The protein below binds the small molecule below.
Small molecule (SMILES): CC(=O)N[C@H]1[C@H](O[C@H]2[C@H](O)[C@@H](NC(C)=O)CO[C@@H]2CO)O[C@H](CO)[C@@H](O)[C@@H]1O

Binding-site contacts:
Ligand atom C8 contacts residue ASN280 of chain 1.A at 3.2 Å.
Ligand atom C8 contacts residue ASN291 of chain 1.A at 4.4 Å.
Ligand atom C5 contacts residue ASN291 of chain 1.A at 3.6 Å.
Ligand atom O7 contacts residue ASN291 of chain 1.A at 3.3 Å (h-bond).
Ligand atom C4 contacts residue ASN291 of chain 1.A at 4.2 Å.
Ligand atom N2 contacts residue ASN291 of chain 1.A at 2.8 Å (h-bond).
Ligand atom C7 contacts residue ASN291 of chain 1.A at 3.3 Å.
Ligand atom O5 contacts residue ASN291 of chain 1.A at 2.4 Å (h-bond).
Ligand atom C1 contacts residue ASN291 of chain 1.A at 1.4 Å.
Ligand atom C2 contacts residue ASN291 of chain 1.A at 2.4 Å.
Ligand atom C3 contacts residue ASN291 of chain 1.A at 3.7 Å.

Sequence of chain 1.A:
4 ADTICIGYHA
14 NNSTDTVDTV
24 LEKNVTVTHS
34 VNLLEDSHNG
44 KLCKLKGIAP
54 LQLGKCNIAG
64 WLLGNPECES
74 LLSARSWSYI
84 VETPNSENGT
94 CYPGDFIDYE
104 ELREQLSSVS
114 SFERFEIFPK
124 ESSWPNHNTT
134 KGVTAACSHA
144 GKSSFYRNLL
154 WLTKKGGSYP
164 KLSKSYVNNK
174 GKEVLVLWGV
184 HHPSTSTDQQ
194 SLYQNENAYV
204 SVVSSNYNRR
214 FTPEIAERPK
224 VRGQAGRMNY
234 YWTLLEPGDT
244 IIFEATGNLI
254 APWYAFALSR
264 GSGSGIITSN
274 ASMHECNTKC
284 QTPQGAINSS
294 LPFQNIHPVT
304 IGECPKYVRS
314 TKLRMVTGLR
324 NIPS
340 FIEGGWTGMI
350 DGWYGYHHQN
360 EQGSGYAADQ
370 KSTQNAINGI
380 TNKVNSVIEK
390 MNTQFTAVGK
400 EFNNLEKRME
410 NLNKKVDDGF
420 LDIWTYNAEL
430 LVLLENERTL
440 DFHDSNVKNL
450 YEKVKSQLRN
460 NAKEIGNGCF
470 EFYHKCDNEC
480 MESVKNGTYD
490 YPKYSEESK